Binding-site contacts:
Ligand atom C3 contacts residue ASN644 of chain 1.A at 3.7 Å.
Ligand atom N2 contacts residue ASN644 of chain 1.A at 2.8 Å (h-bond).
Ligand atom C5 contacts residue ASN644 of chain 1.A at 3.7 Å.
Ligand atom C1 contacts residue ASN644 of chain 1.A at 1.4 Å.
Ligand atom C7 contacts residue ASN644 of chain 1.A at 3.7 Å.
Ligand atom C4 contacts residue ASN644 of chain 1.A at 4.2 Å.
Ligand atom O7 contacts residue ASN644 of chain 1.A at 4.2 Å.
Ligand atom O5 contacts residue ASN644 of chain 1.A at 2.4 Å (h-bond).
Ligand atom C2 contacts residue ASN644 of chain 1.A at 2.4 Å.

The protein below binds the small molecule below.
Small molecule (SMILES): CC(=O)N[C@@H]1[C@@H](O)[C@H](O)[C@@H](CO)O[C@H]1O

Sequence of chain 1.A:
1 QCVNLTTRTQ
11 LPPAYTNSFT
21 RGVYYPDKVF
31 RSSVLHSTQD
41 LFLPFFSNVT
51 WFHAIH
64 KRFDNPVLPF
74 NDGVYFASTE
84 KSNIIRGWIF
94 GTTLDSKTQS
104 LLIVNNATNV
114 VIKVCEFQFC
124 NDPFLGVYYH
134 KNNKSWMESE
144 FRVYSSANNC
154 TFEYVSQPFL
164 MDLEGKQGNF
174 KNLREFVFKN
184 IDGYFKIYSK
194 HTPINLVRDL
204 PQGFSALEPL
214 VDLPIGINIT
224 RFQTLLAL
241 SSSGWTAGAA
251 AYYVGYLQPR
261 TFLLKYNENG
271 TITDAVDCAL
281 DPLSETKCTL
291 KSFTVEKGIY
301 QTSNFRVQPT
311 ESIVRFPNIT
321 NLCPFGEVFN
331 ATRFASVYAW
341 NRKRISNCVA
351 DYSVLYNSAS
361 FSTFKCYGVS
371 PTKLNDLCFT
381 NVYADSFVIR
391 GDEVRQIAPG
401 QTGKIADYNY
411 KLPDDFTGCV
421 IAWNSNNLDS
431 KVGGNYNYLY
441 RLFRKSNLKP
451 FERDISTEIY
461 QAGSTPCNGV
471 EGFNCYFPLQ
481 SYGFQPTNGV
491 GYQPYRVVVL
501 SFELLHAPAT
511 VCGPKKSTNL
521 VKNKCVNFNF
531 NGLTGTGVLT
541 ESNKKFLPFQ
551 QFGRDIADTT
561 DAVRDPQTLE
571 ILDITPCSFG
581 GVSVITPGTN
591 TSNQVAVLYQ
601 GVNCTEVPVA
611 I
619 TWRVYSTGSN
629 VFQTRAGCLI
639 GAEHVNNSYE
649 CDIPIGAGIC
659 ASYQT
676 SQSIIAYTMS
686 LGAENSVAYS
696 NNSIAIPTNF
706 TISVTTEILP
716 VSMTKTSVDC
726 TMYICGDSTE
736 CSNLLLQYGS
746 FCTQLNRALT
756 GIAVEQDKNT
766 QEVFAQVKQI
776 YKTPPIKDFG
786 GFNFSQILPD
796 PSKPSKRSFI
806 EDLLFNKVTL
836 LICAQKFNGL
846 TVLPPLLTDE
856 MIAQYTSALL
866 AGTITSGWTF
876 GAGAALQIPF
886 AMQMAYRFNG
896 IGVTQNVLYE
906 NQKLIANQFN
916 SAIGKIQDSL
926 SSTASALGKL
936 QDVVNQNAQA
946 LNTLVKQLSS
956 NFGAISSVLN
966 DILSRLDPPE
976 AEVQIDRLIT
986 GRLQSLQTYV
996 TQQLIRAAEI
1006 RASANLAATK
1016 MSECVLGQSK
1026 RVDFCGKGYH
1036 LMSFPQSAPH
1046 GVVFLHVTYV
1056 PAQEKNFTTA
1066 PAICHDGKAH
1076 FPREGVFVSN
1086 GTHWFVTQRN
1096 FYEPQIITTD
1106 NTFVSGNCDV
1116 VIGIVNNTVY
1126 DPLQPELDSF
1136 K